Binding-site contacts:
Ligand atom C5 contacts residue ASN304 of chain 1.C at 3.6 Å.
Ligand atom N2 contacts residue MET305 of chain 1.C at 4.3 Å.
Ligand atom O5 contacts residue ASN304 of chain 1.C at 2.3 Å (h-bond).
Ligand atom C3 contacts residue ASN304 of chain 1.C at 3.8 Å.
Ligand atom C8 contacts residue GLN307 of chain 1.C at 4.1 Å.
Ligand atom C7 contacts residue MET305 of chain 1.C at 4.0 Å (hydrophobic).
Ligand atom C8 contacts residue MET305 of chain 1.C at 3.3 Å (hydrophobic).
Ligand atom N2 contacts residue ASN304 of chain 1.C at 3.0 Å (h-bond).
Ligand atom C8 contacts residue THR306 of chain 1.C at 4.2 Å.
Ligand atom C1 contacts residue ASN304 of chain 1.C at 1.4 Å.
Ligand atom C2 contacts residue ASN304 of chain 1.C at 2.5 Å.
Ligand atom C7 contacts residue ASN304 of chain 1.C at 3.5 Å.
Ligand atom O7 contacts residue ASN304 of chain 1.C at 3.5 Å (h-bond).
Ligand atom C4 contacts residue ASN304 of chain 1.C at 4.2 Å.

The protein below binds the small molecule below.
Small molecule (SMILES): CC(=O)N[C@@H]1[C@@H](O)[C@H](O)[C@@H](CO)O[C@H]1O

Sequence of chain 1.C:
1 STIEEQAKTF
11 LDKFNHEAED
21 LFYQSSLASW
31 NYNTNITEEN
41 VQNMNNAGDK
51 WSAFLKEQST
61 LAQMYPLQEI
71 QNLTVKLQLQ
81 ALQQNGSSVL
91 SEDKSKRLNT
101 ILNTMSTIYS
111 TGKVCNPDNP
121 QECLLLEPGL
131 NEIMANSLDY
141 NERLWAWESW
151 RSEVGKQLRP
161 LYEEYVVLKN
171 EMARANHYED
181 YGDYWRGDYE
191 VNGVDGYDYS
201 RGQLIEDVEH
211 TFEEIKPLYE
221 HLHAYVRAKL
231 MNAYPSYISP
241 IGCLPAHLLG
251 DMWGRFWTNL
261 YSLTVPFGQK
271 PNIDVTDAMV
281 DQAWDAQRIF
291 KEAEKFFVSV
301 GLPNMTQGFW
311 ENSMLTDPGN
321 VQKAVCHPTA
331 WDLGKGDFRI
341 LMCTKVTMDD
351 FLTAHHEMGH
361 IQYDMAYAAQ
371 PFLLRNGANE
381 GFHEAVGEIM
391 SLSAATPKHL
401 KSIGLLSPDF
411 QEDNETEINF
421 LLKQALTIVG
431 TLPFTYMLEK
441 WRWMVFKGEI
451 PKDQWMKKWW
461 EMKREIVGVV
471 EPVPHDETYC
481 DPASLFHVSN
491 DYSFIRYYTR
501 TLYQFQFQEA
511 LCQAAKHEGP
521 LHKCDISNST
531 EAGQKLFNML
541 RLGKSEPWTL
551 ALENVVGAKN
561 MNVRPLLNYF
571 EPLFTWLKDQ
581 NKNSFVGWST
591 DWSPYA